Binding-site contacts:
Ligand atom C11 contacts residue ASN42 of chain 1.A at 3.5 Å.
Ligand atom O1 contacts residue GLN48 of chain 1.A at 2.5 Å (h-bond).
Ligand atom F19 contacts residue TRP78 of chain 1.A at 3.6 Å.
Ligand atom C3 contacts residue PHE101 of chain 1.A at 3.7 Å (hydrophobic).
Ligand atom F1 contacts residue MET124 of chain 1.A at 3.7 Å.
Ligand atom O14 contacts residue MET232 of chain 1.A at 3.2 Å.
Ligand atom N9 contacts residue LEU41 of chain 1.A at 3.3 Å (h-bond).
Ligand atom F3 contacts residue MET124 of chain 1.A at 3.7 Å.
Ligand atom C20 contacts residue TRP78 of chain 1.A at 3.3 Å (hydrophobic).
Ligand atom O2 contacts residue MET86 of chain 1.A at 2.9 Å.
Ligand atom O1 contacts residue ARG89 of chain 1.A at 3.2 Å (salt-bridge).
Ligand atom C18 contacts residue ILE236 of chain 1.A at 3.7 Å (hydrophobic).
Ligand atom O1 contacts residue PHE101 of chain 1.A at 3.6 Å.
Ligand atom C1 contacts residue GLY45 of chain 1.A at 3.8 Å.
Ligand atom C16 contacts residue MET79 of chain 1.A at 3.4 Å (hydrophobic).
Ligand atom F19 contacts residue VAL240 of chain 1.A at 3.7 Å.
Ligand atom C17 contacts residue ALA214 of chain 1.A at 3.6 Å (hydrophobic).
Ligand atom F3 contacts residue PHE101 of chain 1.A at 3.3 Å.
Ligand atom F1 contacts residue LEU210 of chain 1.A at 3.3 Å.
Ligand atom C19 contacts residue MET79 of chain 1.A at 3.8 Å (hydrophobic).
Ligand atom C21 contacts residue MET79 of chain 1.A at 3.4 Å (hydrophobic).
Ligand atom N8 contacts residue PHE101 of chain 1.A at 3.8 Å.
Ligand atom C18 contacts residue MET79 of chain 1.A at 3.8 Å (hydrophobic).
Ligand atom C19 contacts residue TRP78 of chain 1.A at 3.7 Å (hydrophobic).
Ligand atom F3 contacts residue MET86 of chain 1.A at 3.5 Å.
Ligand atom C17 contacts residue MET79 of chain 1.A at 3.6 Å (hydrophobic).
Ligand atom F19 contacts residue HIS211 of chain 1.A at 3.3 Å.
Ligand atom C1 contacts residue LEU41 of chain 1.A at 3.3 Å (hydrophobic).
Ligand atom C21 contacts residue MET82 of chain 1.A at 3.6 Å (hydrophobic).
Ligand atom C12 contacts residue ASN42 of chain 1.A at 3.5 Å.
Ligand atom C16 contacts residue MET232 of chain 1.A at 3.7 Å (hydrophobic).
Ligand atom O11 contacts residue MET232 of chain 1.A at 3.7 Å.
Ligand atom O11 contacts residue ASN42 of chain 1.A at 2.6 Å (h-bond).
Ligand atom F2 contacts residue VAL83 of chain 1.A at 3.1 Å.
Ligand atom C6 contacts residue LEU41 of chain 1.A at 3.8 Å (hydrophobic).
Ligand atom O2 contacts residue MET82 of chain 1.A at 2.9 Å (h-bond).
Ligand atom F2 contacts residue MET82 of chain 1.A at 3.3 Å.
Ligand atom O11 contacts residue LEU41 of chain 1.A at 3.2 Å (h-bond).
Ligand atom C12 contacts residue LEU38 of chain 1.A at 3.8 Å (hydrophobic).
Ligand atom C20 contacts residue MET79 of chain 1.A at 3.6 Å (hydrophobic).

This protein binds this small molecule.
Small molecule (SMILES): C[C@](O)(COc1ccc(F)cc1)C(=O)Nc1ccc([N+](=O)[O-])c(C(F)(F)F)c1

Sequence of chain 1.A:
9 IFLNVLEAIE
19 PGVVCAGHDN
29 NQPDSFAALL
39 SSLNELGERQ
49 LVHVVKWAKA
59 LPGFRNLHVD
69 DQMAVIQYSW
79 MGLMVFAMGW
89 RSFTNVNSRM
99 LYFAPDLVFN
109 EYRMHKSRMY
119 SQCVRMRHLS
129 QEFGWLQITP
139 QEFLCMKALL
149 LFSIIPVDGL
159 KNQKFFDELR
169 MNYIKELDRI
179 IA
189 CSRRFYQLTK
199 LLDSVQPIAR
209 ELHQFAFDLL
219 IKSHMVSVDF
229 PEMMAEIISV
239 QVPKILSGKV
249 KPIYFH